Binding-site contacts:
Ligand atom O17 contacts residue PRO469 of chain 1.C at 3.5 Å (h-bond).
Ligand atom O20 contacts residue LEU641 of chain 1.C at 3.4 Å.
Ligand atom NP3 contacts residue THR471 of chain 1.C at 3.8 Å.
Ligand atom C02 contacts residue SER645 of chain 1.C at 4.0 Å.
Ligand atom C03 contacts residue TYR441 of chain 1.C at 3.5 Å (hydrophobic).
Ligand atom N15 contacts residue LEU641 of chain 1.C at 4.0 Å.
Ligand atom O16 contacts residue ARG476 of chain 1.C at 3.6 Å.
Ligand atom C01 contacts residue TYR441 of chain 1.C at 3.8 Å (hydrophobic).
Ligand atom O20 contacts residue GLU696 of chain 1.C at 3.9 Å.
Ligand atom O18 contacts residue GLU696 of chain 1.C at 3.6 Å.
Ligand atom C04 contacts residue GLU696 of chain 1.C at 3.6 Å.
Ligand atom C05 contacts residue MET699 of chain 1.C at 3.7 Å (hydrophobic).
Ligand atom N14 contacts residue LEU641 of chain 1.C at 3.5 Å.
Ligand atom C01 contacts residue SER645 of chain 1.C at 3.8 Å.
Ligand atom NP3 contacts residue TYR441 of chain 1.C at 3.3 Å.
Ligand atom O16 contacts residue TYR441 of chain 1.C at 3.4 Å.
Ligand atom C05 contacts residue GLU696 of chain 1.C at 3.5 Å.
Ligand atom O16 contacts residue SER645 of chain 1.C at 3.4 Å (h-bond).
Ligand atom N15 contacts residue THR646 of chain 1.C at 3.1 Å (h-bond).
Ligand atom O16 contacts residue GLY644 of chain 1.C at 3.4 Å.
Ligand atom C05 contacts residue LEU641 of chain 1.C at 3.7 Å (hydrophobic).
Ligand atom C02 contacts residue TYR441 of chain 1.C at 3.9 Å (hydrophobic).
Ligand atom C02 contacts residue PRO469 of chain 1.C at 3.8 Å (hydrophobic).
Ligand atom O17 contacts residue THR471 of chain 1.C at 2.5 Å (h-bond).
Ligand atom O20 contacts residue MET699 of chain 1.C at 3.6 Å.
Ligand atom NP3 contacts residue TYR723 of chain 1.C at 4.1 Å.
Ligand atom C02 contacts residue THR471 of chain 1.C at 3.3 Å.
Ligand atom N15 contacts residue GLU696 of chain 1.C at 3.6 Å.
Ligand atom C04 contacts residue THR646 of chain 1.C at 3.1 Å.
Ligand atom O19 contacts residue LEU695 of chain 1.C at 3.3 Å.
Ligand atom C01 contacts residue PRO469 of chain 1.C at 4.0 Å (hydrophobic).
Ligand atom O19 contacts residue GLU696 of chain 1.C at 3.3 Å (salt-bridge).
Ligand atom O19 contacts residue MET699 of chain 1.C at 3.0 Å (h-bond).
Ligand atom C01 contacts residue THR471 of chain 1.C at 3.3 Å.
Ligand atom O18 contacts residue THR646 of chain 1.C at 2.6 Å (h-bond).
Ligand atom C03 contacts residue LEU641 of chain 1.C at 4.0 Å (hydrophobic).
Ligand atom O18 contacts residue SER645 of chain 1.C at 3.1 Å (h-bond).
Ligand atom O17 contacts residue LEU470 of chain 1.C at 3.3 Å.
Ligand atom NP3 contacts residue PRO469 of chain 1.C at 2.7 Å (h-bond).
Ligand atom C04 contacts residue LEU641 of chain 1.C at 3.9 Å (hydrophobic).

Sequence of chain 1.C:
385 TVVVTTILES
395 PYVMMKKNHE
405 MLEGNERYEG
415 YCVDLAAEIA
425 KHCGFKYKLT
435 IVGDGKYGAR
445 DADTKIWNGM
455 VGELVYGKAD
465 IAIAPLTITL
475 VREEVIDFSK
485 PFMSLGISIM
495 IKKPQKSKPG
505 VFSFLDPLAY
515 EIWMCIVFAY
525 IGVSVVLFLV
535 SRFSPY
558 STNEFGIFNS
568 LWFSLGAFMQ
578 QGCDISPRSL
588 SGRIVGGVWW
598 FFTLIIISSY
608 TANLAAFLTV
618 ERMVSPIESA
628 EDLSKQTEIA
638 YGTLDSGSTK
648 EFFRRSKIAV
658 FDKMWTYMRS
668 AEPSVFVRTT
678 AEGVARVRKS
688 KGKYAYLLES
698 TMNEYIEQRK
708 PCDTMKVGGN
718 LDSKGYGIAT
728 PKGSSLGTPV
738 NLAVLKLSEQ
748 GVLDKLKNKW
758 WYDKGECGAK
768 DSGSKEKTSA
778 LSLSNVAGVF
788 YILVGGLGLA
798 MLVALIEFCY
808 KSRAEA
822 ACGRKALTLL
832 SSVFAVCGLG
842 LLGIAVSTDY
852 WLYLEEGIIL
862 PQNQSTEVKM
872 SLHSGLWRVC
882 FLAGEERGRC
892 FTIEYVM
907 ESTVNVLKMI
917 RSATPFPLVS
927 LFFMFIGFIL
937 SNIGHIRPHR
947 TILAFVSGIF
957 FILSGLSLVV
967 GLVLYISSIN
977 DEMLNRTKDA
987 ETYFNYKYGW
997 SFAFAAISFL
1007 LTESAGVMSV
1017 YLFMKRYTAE

The protein below binds the small molecule below.
Small molecule (SMILES): N[C@@H](Cn1oc(=O)[nH]c1=O)C(=O)O